Sequence of chain 1.C:
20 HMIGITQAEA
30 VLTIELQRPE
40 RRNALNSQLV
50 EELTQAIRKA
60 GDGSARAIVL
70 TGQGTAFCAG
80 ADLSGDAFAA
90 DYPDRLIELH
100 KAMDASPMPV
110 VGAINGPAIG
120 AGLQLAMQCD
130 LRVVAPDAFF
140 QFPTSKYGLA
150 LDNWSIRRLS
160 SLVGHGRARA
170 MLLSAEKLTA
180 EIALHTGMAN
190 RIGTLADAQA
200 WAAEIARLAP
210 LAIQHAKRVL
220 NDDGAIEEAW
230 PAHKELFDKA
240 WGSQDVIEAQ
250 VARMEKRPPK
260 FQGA

The protein below binds the small molecule below.
Small molecule (SMILES): CCc1ccc([C@H]2C[C@@H](C(F)(F)F)n3ncc(C(=O)NCc4ccc5c(c4)OCO5)c3N2)cc1

Binding-site contacts:
Ligand atom F57 contacts residue GLN123 of chain 1.C at 3.2 Å.
Ligand atom C13 contacts residue GLN123 of chain 1.C at 3.6 Å.
Ligand atom C20 contacts residue ILE96 of chain 1.C at 3.8 Å (hydrophobic).
Ligand atom C27 contacts residue LYS233 of chain 1.C at 3.8 Å.
Ligand atom C29 contacts residue LYS233 of chain 1.C at 3.9 Å.
Ligand atom F56 contacts residue GLN123 of chain 1.C at 2.9 Å.
Ligand atom C41 contacts residue LYS233 of chain 1.C at 3.9 Å.
Ligand atom F58 contacts residue ILE96 of chain 1.C at 3.5 Å.
Ligand atom C8 contacts residue TRP153 of chain 1.C at 3.5 Å (hydrophobic).
Ligand atom C13 contacts residue HIS99 of chain 1.C at 3.9 Å.
Ligand atom C32 contacts residue ASP103 of chain 1.C at 3.5 Å.
Ligand atom O42 contacts residue ALA228 of chain 1.C at 3.9 Å.
Ligand atom C3 contacts residue GLN123 of chain 1.C at 3.8 Å.
Ligand atom N19 contacts residue ASP151 of chain 1.C at 3.5 Å (salt-bridge).
Ligand atom C11 contacts residue HIS99 of chain 1.C at 3.8 Å.
Ligand atom C3 contacts residue ASP151 of chain 1.C at 3.5 Å.
Ligand atom C2 contacts residue HIS99 of chain 1.C at 3.7 Å.
Ligand atom O40 contacts residue PHE236 of chain 1.C at 3.7 Å.
Ligand atom C41 contacts residue ALA228 of chain 1.C at 3.7 Å (hydrophobic).
Ligand atom C17 contacts residue ILE96 of chain 1.C at 3.9 Å (hydrophobic).
Ligand atom F56 contacts residue HIS99 of chain 1.C at 2.9 Å.
Ligand atom F58 contacts residue HIS99 of chain 1.C at 3.7 Å.
Ligand atom O42 contacts residue PHE236 of chain 1.C at 3.7 Å.
Ligand atom N4 contacts residue ASP151 of chain 1.C at 3.4 Å (salt-bridge).
Ligand atom F58 contacts residue LEU95 of chain 1.C at 3.4 Å.
Ligand atom O40 contacts residue LYS233 of chain 1.C at 3.2 Å.
Ligand atom C5 contacts residue ASP151 of chain 1.C at 3.6 Å.
Ligand atom C18 contacts residue ASP151 of chain 1.C at 3.8 Å.
Ligand atom C28 contacts residue LYS233 of chain 1.C at 3.5 Å.
Ligand atom N6 contacts residue ASP151 of chain 1.C at 3.6 Å.
Ligand atom C5 contacts residue ILE96 of chain 1.C at 3.9 Å (hydrophobic).
Ligand atom F56 contacts residue LEU95 of chain 1.C at 3.9 Å.
Ligand atom C12 contacts residue HIS99 of chain 1.C at 3.8 Å.
Ligand atom C9 contacts residue GLN127 of chain 1.C at 3.6 Å.
Ligand atom C17 contacts residue ASP151 of chain 1.C at 3.6 Å.
Ligand atom N21 contacts residue ILE96 of chain 1.C at 3.8 Å.
Ligand atom C1 contacts residue ASP151 of chain 1.C at 3.5 Å.
Ligand atom C41 contacts residue PHE236 of chain 1.C at 3.4 Å (hydrophobic).
Ligand atom C32 contacts residue ILE225 of chain 1.C at 3.9 Å (hydrophobic).
Ligand atom C33 contacts residue ILE225 of chain 1.C at 3.9 Å (hydrophobic).